Sequence of chain 2.C:
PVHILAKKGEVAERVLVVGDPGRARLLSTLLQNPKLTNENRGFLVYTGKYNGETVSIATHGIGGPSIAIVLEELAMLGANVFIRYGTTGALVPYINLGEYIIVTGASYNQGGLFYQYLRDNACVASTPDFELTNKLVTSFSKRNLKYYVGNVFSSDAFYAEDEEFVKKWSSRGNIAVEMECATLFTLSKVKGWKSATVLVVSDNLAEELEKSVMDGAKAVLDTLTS

This protein binds this small molecule.
Small molecule (SMILES): O=c1[nH]cnc2c([C@@H]3O[C@H](CO)[C@@H](O)[C@H]3O)n[nH]c12

Sequence of chain 2.B:
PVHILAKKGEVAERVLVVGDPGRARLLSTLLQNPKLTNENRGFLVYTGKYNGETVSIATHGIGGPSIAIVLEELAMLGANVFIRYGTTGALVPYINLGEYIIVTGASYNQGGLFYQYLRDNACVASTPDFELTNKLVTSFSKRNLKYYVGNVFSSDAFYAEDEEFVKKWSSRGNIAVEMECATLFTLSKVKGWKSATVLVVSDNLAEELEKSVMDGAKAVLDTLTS

Binding-site contacts:
Ligand atom O6 contacts residue VAL179 of chain 2.C at 3.5 Å.
Ligand atom C2 contacts residue THR90 of chain 2.C at 3.4 Å.
Ligand atom N3 contacts residue THR90 of chain 2.C at 3.7 Å.
Ligand atom C2' contacts residue GLU182 of chain 2.C at 3.5 Å.
Ligand atom C2 contacts residue GLY91 of chain 2.C at 3.7 Å.
Ligand atom O3' contacts residue GLU182 of chain 2.C at 3.2 Å (salt-bridge).
Ligand atom N1 contacts residue THR90 of chain 2.C at 3.6 Å.
Ligand atom C2' contacts residue SO41 of chain 2.H at 3.6 Å.
Ligand atom C4' contacts residue ARG43 of chain 2.B at 3.6 Å.
Ligand atom C1' contacts residue THR89 of chain 2.C at 3.4 Å.
Ligand atom C2 contacts residue SER204 of chain 2.C at 3.2 Å.
Ligand atom C5' contacts residue ARG43 of chain 2.B at 3.6 Å.
Ligand atom C2' contacts residue MET181 of chain 2.C at 3.7 Å (hydrophobic).
Ligand atom N7 contacts residue GLU180 of chain 2.C at 3.8 Å.
Ligand atom O2' contacts residue ARG86 of chain 2.C at 3.2 Å (salt-bridge).
Ligand atom O2' contacts residue MET181 of chain 2.C at 3.4 Å (h-bond).
Ligand atom C1' contacts residue SO41 of chain 2.H at 3.4 Å.
Ligand atom C9 contacts residue THR89 of chain 2.C at 3.6 Å.
Ligand atom C5 contacts residue VAL179 of chain 2.C at 3.7 Å (hydrophobic).
Ligand atom C4 contacts residue THR89 of chain 2.C at 3.8 Å.
Ligand atom C4' contacts residue SO41 of chain 2.H at 3.6 Å.
Ligand atom C6 contacts residue GLY91 of chain 2.C at 3.7 Å.
Ligand atom O2' contacts residue SO41 of chain 2.H at 3.0 Å (h-bond).
Ligand atom C5' contacts residue HIS5 of chain 2.B at 3.2 Å.
Ligand atom N7 contacts residue VAL179 of chain 2.C at 3.7 Å.
Ligand atom N8 contacts residue GLU180 of chain 2.C at 3.5 Å.
Ligand atom O3' contacts residue ILE64 of chain 2.C at 3.4 Å.
Ligand atom N3 contacts residue SER204 of chain 2.C at 3.8 Å.
Ligand atom O5' contacts residue HIS5 of chain 2.B at 3.1 Å (h-bond).
Ligand atom C2 contacts residue ASP205 of chain 2.C at 3.1 Å.
Ligand atom N3 contacts residue THR89 of chain 2.C at 3.3 Å (h-bond).
Ligand atom O5' contacts residue PHE160 of chain 2.C at 3.5 Å.
Ligand atom O4' contacts residue SO41 of chain 2.H at 3.4 Å (h-bond).
Ligand atom O3' contacts residue SO41 of chain 2.H at 3.4 Å (h-bond).
Ligand atom C6 contacts residue ASP205 of chain 2.C at 3.9 Å.
Ligand atom N1 contacts residue ASP205 of chain 2.C at 2.7 Å (salt-bridge).
Ligand atom N1 contacts residue GLY91 of chain 2.C at 3.4 Å (h-bond).
Ligand atom N8 contacts residue MET181 of chain 2.C at 3.7 Å.
Ligand atom O4' contacts residue THR89 of chain 2.C at 3.5 Å (h-bond).
Ligand atom O2' contacts residue GLU182 of chain 2.C at 2.3 Å (salt-bridge).